Binding-site contacts:
Ligand atom C1 contacts residue MET49 of chain 1.A at 3.4 Å (hydrophobic).
Ligand atom N contacts residue CYS145 of chain 1.A at 3.7 Å.
Ligand atom C3 contacts residue HIS164 of chain 1.A at 3.2 Å.
Ligand atom N1 contacts residue SER144 of chain 1.A at 3.5 Å (h-bond).
Ligand atom CL contacts residue GLN189 of chain 1.A at 2.8 Å.
Ligand atom C2 contacts residue MET49 of chain 1.A at 3.7 Å (hydrophobic).
Ligand atom C8 contacts residue HIS163 of chain 1.A at 3.2 Å.
Ligand atom C9 contacts residue HIS163 of chain 1.A at 3.9 Å.
Ligand atom C10 contacts residue PHE140 of chain 1.A at 3.9 Å (hydrophobic).
Ligand atom C11 contacts residue PHE140 of chain 1.A at 3.7 Å (hydrophobic).
Ligand atom C10 contacts residue GLU166 of chain 1.A at 3.7 Å.
Ligand atom C11 contacts residue GLU166 of chain 1.A at 3.4 Å.
Ligand atom C1 contacts residue MET165 of chain 1.A at 3.5 Å (hydrophobic).
Ligand atom O contacts residue DMS1 of chain 1.G at 3.7 Å.
Ligand atom O contacts residue MET165 of chain 1.A at 3.2 Å.
Ligand atom C contacts residue MET49 of chain 1.A at 3.8 Å (hydrophobic).
Ligand atom C contacts residue DMS1 of chain 1.E at 3.8 Å.
Ligand atom C2 contacts residue MET165 of chain 1.A at 3.7 Å (hydrophobic).
Ligand atom C11 contacts residue LEU141 of chain 1.A at 3.6 Å (hydrophobic).
Ligand atom O contacts residue GLU166 of chain 1.A at 3.0 Å (salt-bridge).
Ligand atom N1 contacts residue HIS163 of chain 1.A at 2.7 Å (h-bond).
Ligand atom C9 contacts residue PHE140 of chain 1.A at 3.3 Å (hydrophobic).
Ligand atom C9 contacts residue LEU141 of chain 1.A at 3.7 Å (hydrophobic).
Ligand atom C11 contacts residue ASN142 of chain 1.A at 3.6 Å.
Ligand atom N1 contacts residue GLU166 of chain 1.A at 3.8 Å.
Ligand atom CL contacts residue DMS1 of chain 1.E at 3.4 Å.
Ligand atom C8 contacts residue GLU166 of chain 1.A at 3.8 Å.
Ligand atom C13 contacts residue ASN142 of chain 1.A at 3.8 Å.
Ligand atom C14 contacts residue ASN142 of chain 1.A at 3.8 Å.
Ligand atom C10 contacts residue ASN142 of chain 1.A at 3.8 Å.
Ligand atom C6 contacts residue MET165 of chain 1.A at 3.9 Å (hydrophobic).
Ligand atom N1 contacts residue PHE140 of chain 1.A at 3.8 Å.
Ligand atom C10 contacts residue LEU141 of chain 1.A at 3.6 Å (hydrophobic).
Ligand atom C14 contacts residue DMS1 of chain 1.G at 3.8 Å.
Ligand atom C12 contacts residue ASN142 of chain 1.A at 3.7 Å.
Ligand atom C8 contacts residue CYS145 of chain 1.A at 3.8 Å (hydrophobic).
Ligand atom C3 contacts residue HIS41 of chain 1.A at 3.6 Å.
Ligand atom C9 contacts residue GLU166 of chain 1.A at 3.4 Å.
Ligand atom C3 contacts residue MET165 of chain 1.A at 3.6 Å (hydrophobic).
Ligand atom C13 contacts residue DMS1 of chain 1.G at 3.6 Å.

Sequence of chain 1.B:
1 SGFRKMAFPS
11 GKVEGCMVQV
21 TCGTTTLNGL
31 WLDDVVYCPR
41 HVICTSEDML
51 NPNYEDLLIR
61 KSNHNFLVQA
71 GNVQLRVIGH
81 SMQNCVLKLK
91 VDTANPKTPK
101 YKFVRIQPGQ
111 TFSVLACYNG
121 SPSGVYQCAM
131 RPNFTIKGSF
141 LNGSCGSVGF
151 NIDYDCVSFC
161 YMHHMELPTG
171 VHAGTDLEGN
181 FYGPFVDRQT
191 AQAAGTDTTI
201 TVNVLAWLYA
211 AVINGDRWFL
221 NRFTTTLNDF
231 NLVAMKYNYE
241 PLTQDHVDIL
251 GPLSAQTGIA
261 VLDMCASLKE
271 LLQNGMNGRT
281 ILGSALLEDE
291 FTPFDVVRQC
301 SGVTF

A protein and the small-molecule ligand that binds it are described below.
Small molecule (SMILES): O=C(Cc1cccc(Cl)n1)Nc1cncc2ccccc12

Sequence of chain 1.A:
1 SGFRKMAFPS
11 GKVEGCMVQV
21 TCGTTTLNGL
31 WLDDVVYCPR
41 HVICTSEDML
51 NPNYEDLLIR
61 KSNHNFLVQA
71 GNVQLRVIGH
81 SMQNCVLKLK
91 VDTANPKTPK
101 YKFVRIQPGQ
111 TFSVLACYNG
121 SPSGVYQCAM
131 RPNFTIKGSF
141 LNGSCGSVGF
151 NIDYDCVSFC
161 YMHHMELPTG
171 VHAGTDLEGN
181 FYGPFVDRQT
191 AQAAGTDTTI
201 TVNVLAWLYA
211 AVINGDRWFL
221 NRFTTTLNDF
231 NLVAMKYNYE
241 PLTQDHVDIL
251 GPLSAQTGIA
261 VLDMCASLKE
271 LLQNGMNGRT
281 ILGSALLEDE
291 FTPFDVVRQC